A small-molecule ligand and the protein it binds are described below.
Small molecule (SMILES): CC(=O)N[C@@H]1[C@@H](O)[C@H](O)[C@@H](CO)O[C@H]1O

Sequence of chain 1.C:
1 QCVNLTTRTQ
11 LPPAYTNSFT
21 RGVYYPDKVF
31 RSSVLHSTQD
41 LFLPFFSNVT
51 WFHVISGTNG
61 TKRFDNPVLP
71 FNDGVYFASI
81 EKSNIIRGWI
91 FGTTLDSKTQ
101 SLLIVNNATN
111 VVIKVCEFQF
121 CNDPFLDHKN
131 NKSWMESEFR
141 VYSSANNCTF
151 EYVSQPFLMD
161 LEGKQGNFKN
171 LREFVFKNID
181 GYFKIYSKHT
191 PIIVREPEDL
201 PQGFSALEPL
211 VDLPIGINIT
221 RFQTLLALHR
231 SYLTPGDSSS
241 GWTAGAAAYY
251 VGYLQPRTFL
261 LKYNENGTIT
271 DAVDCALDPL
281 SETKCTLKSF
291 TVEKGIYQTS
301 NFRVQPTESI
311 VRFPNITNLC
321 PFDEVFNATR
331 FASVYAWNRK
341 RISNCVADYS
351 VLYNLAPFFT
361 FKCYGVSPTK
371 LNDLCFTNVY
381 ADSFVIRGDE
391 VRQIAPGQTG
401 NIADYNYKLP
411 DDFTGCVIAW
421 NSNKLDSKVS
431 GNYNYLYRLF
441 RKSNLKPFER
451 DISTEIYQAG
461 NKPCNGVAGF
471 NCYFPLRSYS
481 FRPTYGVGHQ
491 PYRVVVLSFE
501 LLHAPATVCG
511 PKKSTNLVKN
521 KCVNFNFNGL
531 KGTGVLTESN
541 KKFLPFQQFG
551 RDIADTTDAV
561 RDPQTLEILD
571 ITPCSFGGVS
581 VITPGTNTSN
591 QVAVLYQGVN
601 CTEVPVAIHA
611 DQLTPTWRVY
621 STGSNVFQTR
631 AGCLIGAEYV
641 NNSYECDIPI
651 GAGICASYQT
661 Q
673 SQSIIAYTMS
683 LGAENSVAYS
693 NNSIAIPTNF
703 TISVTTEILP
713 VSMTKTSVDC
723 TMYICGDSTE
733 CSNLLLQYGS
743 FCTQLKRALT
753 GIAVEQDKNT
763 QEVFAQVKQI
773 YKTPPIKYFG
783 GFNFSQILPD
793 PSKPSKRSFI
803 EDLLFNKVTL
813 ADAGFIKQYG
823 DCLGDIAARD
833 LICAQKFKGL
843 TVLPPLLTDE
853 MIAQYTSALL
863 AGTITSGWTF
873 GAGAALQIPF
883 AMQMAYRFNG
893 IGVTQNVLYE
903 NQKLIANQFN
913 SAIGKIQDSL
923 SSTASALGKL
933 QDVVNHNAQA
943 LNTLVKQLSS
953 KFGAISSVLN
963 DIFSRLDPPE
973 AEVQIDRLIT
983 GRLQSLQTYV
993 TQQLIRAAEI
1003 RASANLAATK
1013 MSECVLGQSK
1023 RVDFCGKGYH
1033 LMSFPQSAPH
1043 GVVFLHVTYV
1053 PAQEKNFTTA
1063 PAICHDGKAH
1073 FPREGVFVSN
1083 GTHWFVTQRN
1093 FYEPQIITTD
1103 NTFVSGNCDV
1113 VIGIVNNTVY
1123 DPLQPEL

Binding-site contacts:
Ligand atom C5 contacts residue ASN218 of chain 1.C at 3.7 Å.
Ligand atom C1 contacts residue ASN218 of chain 1.C at 1.4 Å.
Ligand atom C7 contacts residue ASN218 of chain 1.C at 3.0 Å.
Ligand atom C4 contacts residue ASN218 of chain 1.C at 4.2 Å.
Ligand atom C2 contacts residue ASN218 of chain 1.C at 2.5 Å.
Ligand atom N2 contacts residue ASN218 of chain 1.C at 2.9 Å (h-bond).
Ligand atom O7 contacts residue ASN218 of chain 1.C at 3.0 Å (h-bond).
Ligand atom C8 contacts residue ASN218 of chain 1.C at 3.7 Å.
Ligand atom C3 contacts residue ASN218 of chain 1.C at 3.8 Å.
Ligand atom O5 contacts residue ASN218 of chain 1.C at 2.4 Å (h-bond).
Ligand atom O5 contacts residue THR93 of chain 1.C at 4.2 Å.